Binding-site contacts:
Ligand atom CE2 contacts residue THR106 of chain 1.B at 3.9 Å.
Ligand atom O contacts residue PHE257 of chain 1.B at 2.2 Å.
Ligand atom NH2 contacts residue ASP184 of chain 1.B at 2.3 Å (salt-bridge).
Ligand atom CZ contacts residue ASP184 of chain 1.B at 3.0 Å.
Ligand atom CD2 contacts residue CYS168 of chain 1.B at 4.0 Å (hydrophobic).
Ligand atom CZ2 contacts residue THR106 of chain 1.B at 3.0 Å.
Ligand atom CD2 contacts residue GLY169 of chain 1.B at 3.6 Å.
Ligand atom CZ3 contacts residue TRP243 of chain 1.B at 3.8 Å (hydrophobic).
Ligand atom NH2 contacts residue CYS168 of chain 1.B at 3.6 Å.
Ligand atom CZ contacts residue GLU164 of chain 1.B at 4.0 Å.
Ligand atom CA contacts residue PHE257 of chain 1.B at 3.9 Å (hydrophobic).
Ligand atom CG contacts residue LEU247 of chain 1.B at 3.4 Å (hydrophobic).
Ligand atom CE2 contacts residue GLY169 of chain 1.B at 3.4 Å.
Ligand atom NZ contacts residue ASP254 of chain 1.B at 4.0 Å.
Ligand atom CD contacts residue PHE170 of chain 1.B at 3.9 Å (hydrophobic).
Ligand atom CH2 contacts residue THR106 of chain 1.B at 3.6 Å.
Ligand atom CD contacts residue PHE257 of chain 1.B at 3.3 Å (hydrophobic).
Ligand atom CE2 contacts residue TRP243 of chain 1.B at 3.0 Å (hydrophobic).
Ligand atom C contacts residue PHE257 of chain 1.B at 3.3 Å (hydrophobic).
Ligand atom CB contacts residue PHE257 of chain 1.B at 3.7 Å (hydrophobic).
Ligand atom NH2 contacts residue GLU164 of chain 1.B at 2.9 Å (salt-bridge).
Ligand atom CD contacts residue CYS180 of chain 1.B at 3.5 Å (hydrophobic).
Ligand atom CH2 contacts residue TRP243 of chain 1.B at 2.9 Å (hydrophobic).
Ligand atom CH2 contacts residue MET109 of chain 1.B at 3.6 Å (hydrophobic).
Ligand atom NH1 contacts residue TRP248 of chain 1.B at 3.9 Å.
Ligand atom NE1 contacts residue TRP243 of chain 1.B at 3.6 Å.
Ligand atom CG contacts residue PHE170 of chain 1.B at 3.9 Å (hydrophobic).
Ligand atom NH1 contacts residue TRP243 of chain 1.B at 3.2 Å (h-bond).
Ligand atom NH2 contacts residue CYS180 of chain 1.B at 3.5 Å (h-bond).
Ligand atom CB contacts residue LEU247 of chain 1.B at 4.0 Å (hydrophobic).
Ligand atom CG contacts residue CYS168 of chain 1.B at 3.5 Å (hydrophobic).
Ligand atom N contacts residue CYS168 of chain 1.B at 3.6 Å.
Ligand atom NE1 contacts residue PHE170 of chain 1.B at 3.8 Å.
Ligand atom NH1 contacts residue ASP184 of chain 1.B at 3.0 Å (salt-bridge).
Ligand atom CD2 contacts residue TRP243 of chain 1.B at 4.0 Å (hydrophobic).
Ligand atom CG contacts residue PHE257 of chain 1.B at 3.8 Å (hydrophobic).
Ligand atom CA contacts residue CYS168 of chain 1.B at 3.8 Å (hydrophobic).
Ligand atom CD contacts residue CYS168 of chain 1.B at 3.2 Å (hydrophobic).
Ligand atom CZ2 contacts residue TRP243 of chain 1.B at 2.3 Å (hydrophobic).
Ligand atom NH1 contacts residue LEU247 of chain 1.B at 4.1 Å.

The small molecule below binds the protein below.
Small molecule (SMILES): NCCCC[C@H](NC(=O)[C@H](CCCCN)NC(=O)[C@H](CCCN=C(N)N)NC(=O)[C@@H](N)Cc1ccccc1)C(=O)N[C@H](C=O)CC1=CN=C2C=CC=CC12

Sequence of chain 1.B:
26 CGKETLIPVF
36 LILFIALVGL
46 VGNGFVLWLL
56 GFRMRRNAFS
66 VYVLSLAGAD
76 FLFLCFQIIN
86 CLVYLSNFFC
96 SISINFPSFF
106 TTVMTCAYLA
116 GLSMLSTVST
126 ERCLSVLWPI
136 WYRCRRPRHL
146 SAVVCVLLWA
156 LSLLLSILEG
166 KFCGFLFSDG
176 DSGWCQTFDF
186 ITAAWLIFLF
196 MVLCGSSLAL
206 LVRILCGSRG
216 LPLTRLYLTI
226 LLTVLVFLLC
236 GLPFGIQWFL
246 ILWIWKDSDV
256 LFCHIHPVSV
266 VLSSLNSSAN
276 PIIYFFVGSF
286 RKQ